Binding-site contacts:
Ligand atom O6 contacts residue GLN1 of chain 1.G at 3.6 Å (h-bond).
Ligand atom C1 contacts residue ASN246 of chain 1.E at 1.4 Å.
Ligand atom C6 contacts residue GLN1 of chain 1.G at 3.9 Å.
Ligand atom C5 contacts residue ASN246 of chain 1.E at 3.6 Å.
Ligand atom O5 contacts residue TYR25 of chain 1.G at 4.1 Å.
Ligand atom C1 contacts residue THR248 of chain 1.E at 4.0 Å.
Ligand atom C3 contacts residue GLY26 of chain 1.G at 4.2 Å.
Ligand atom C7 contacts residue TYR25 of chain 1.G at 4.5 Å (hydrophobic).
Ligand atom C8 contacts residue SER77 of chain 1.G at 4.4 Å.
Ligand atom C4 contacts residue ASN246 of chain 1.E at 4.2 Å.
Ligand atom C4 contacts residue TYR25 of chain 1.G at 4.3 Å (hydrophobic).
Ligand atom C6 contacts residue THR248 of chain 1.E at 3.7 Å.
Ligand atom O7 contacts residue ASN246 of chain 1.E at 4.1 Å.
Ligand atom C2 contacts residue TYR25 of chain 1.G at 3.8 Å (hydrophobic).
Ligand atom N2 contacts residue ASN246 of chain 1.E at 2.9 Å (h-bond).
Ligand atom C7 contacts residue GLY26 of chain 1.G at 4.2 Å.
Ligand atom O5 contacts residue THR248 of chain 1.E at 3.6 Å.
Ligand atom O7 contacts residue TYR25 of chain 1.G at 3.8 Å.
Ligand atom O6 contacts residue THR248 of chain 1.E at 2.8 Å (h-bond).
Ligand atom C1 contacts residue ASN249 of chain 1.E at 4.4 Å.
Ligand atom O3 contacts residue TYR25 of chain 1.G at 4.2 Å.
Ligand atom N2 contacts residue GLY26 of chain 1.G at 4.5 Å.
Ligand atom O6 contacts residue HIS3 of chain 1.G at 3.3 Å (h-bond).
Ligand atom C6 contacts residue TYR25 of chain 1.G at 4.4 Å (hydrophobic).
Ligand atom C8 contacts residue ASN28 of chain 1.G at 4.0 Å.
Ligand atom O6 contacts residue ASN249 of chain 1.E at 4.0 Å.
Ligand atom C2 contacts residue ASN246 of chain 1.E at 2.5 Å.
Ligand atom C8 contacts residue GLY26 of chain 1.G at 3.7 Å.
Ligand atom O3 contacts residue GLY26 of chain 1.G at 3.4 Å (h-bond).
Ligand atom C5 contacts residue THR248 of chain 1.E at 3.4 Å.
Ligand atom O5 contacts residue ASN246 of chain 1.E at 2.4 Å (h-bond).
Ligand atom C8 contacts residue VAL27 of chain 1.G at 4.4 Å (hydrophobic).
Ligand atom C3 contacts residue ASN246 of chain 1.E at 3.8 Å.
Ligand atom C3 contacts residue TYR25 of chain 1.G at 4.4 Å (hydrophobic).
Ligand atom O5 contacts residue ASN249 of chain 1.E at 3.9 Å.
Ligand atom O6 contacts residue TYR25 of chain 1.G at 4.0 Å.
Ligand atom C6 contacts residue ASN249 of chain 1.E at 4.2 Å.
Ligand atom C7 contacts residue ASN246 of chain 1.E at 3.7 Å.
Ligand atom C6 contacts residue HIS3 of chain 1.G at 4.5 Å.
Ligand atom O7 contacts residue PRO79 of chain 1.G at 4.3 Å.

Sequence of chain 1.G:
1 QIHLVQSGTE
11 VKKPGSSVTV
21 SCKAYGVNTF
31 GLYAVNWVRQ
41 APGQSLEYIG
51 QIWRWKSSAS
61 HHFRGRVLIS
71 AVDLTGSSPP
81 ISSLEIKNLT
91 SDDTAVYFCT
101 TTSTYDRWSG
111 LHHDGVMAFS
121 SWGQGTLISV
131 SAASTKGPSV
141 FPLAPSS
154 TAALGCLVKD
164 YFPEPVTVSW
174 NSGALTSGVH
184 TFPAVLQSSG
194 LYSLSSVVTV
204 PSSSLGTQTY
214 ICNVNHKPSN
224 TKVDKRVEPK

Sequence of chain 1.E:
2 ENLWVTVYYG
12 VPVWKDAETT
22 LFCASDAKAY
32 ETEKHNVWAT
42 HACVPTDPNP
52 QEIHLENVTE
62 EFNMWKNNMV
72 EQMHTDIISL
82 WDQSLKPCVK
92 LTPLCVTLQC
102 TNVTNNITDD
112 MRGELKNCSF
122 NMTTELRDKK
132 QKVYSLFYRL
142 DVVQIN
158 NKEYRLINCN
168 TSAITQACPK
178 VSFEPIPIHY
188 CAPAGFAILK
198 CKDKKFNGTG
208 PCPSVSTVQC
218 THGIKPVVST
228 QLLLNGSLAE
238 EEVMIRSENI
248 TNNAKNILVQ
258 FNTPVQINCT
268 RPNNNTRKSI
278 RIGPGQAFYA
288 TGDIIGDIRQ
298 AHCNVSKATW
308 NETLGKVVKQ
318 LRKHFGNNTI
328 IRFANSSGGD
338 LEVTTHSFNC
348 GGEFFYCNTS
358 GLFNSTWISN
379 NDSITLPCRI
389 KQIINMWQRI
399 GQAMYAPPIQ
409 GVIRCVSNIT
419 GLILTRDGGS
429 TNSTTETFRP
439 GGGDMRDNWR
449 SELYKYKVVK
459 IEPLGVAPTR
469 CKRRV

A small-molecule ligand and the protein it binds are described below.
Small molecule (SMILES): CC(=O)N[C@H]1[C@H](O[C@H]2[C@H](O)[C@@H](NC(C)=O)CO[C@@H]2CO)O[C@H](CO)[C@@H](O)[C@@H]1O